Sequence of chain 1.D:
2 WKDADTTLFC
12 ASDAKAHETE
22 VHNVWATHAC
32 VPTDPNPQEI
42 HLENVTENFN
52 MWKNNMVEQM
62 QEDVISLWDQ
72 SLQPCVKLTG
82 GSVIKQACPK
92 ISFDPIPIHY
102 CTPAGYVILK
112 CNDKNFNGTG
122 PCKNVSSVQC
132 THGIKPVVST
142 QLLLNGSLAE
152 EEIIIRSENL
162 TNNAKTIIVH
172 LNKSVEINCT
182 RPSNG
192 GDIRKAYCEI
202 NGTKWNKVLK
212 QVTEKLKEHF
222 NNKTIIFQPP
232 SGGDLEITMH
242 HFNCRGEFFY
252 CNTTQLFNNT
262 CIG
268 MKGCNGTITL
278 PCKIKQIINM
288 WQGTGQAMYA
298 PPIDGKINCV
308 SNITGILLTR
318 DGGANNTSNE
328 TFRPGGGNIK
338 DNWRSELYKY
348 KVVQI

The small molecule below binds the protein below.
Small molecule (SMILES): CC(=O)N[C@@H]1[C@@H](O)[C@H](O)[C@@H](CO)O[C@H]1O

Binding-site contacts:
Ligand atom C3 contacts residue ASN309 of chain 1.D at 3.8 Å.
Ligand atom O5 contacts residue SER175 of chain 1.D at 4.0 Å.
Ligand atom C8 contacts residue NAG1 of chain 1.Y at 3.4 Å.
Ligand atom C2 contacts residue ASN309 of chain 1.D at 2.4 Å.
Ligand atom O7 contacts residue ASN309 of chain 1.D at 3.2 Å (h-bond).
Ligand atom O6 contacts residue SER175 of chain 1.D at 4.3 Å.
Ligand atom O7 contacts residue ASN146 of chain 1.D at 4.3 Å.
Ligand atom C7 contacts residue ASN309 of chain 1.D at 3.2 Å.
Ligand atom C8 contacts residue LYS136 of chain 1.D at 3.9 Å.
Ligand atom C7 contacts residue ASN146 of chain 1.D at 4.2 Å.
Ligand atom C8 contacts residue ASN309 of chain 1.D at 4.4 Å.
Ligand atom C5 contacts residue ASN309 of chain 1.D at 3.7 Å.
Ligand atom C4 contacts residue ASN309 of chain 1.D at 4.2 Å.
Ligand atom C8 contacts residue ASN146 of chain 1.D at 3.6 Å.
Ligand atom N2 contacts residue ASN309 of chain 1.D at 2.9 Å (h-bond).
Ligand atom C1 contacts residue ASN309 of chain 1.D at 1.4 Å.
Ligand atom O5 contacts residue ASN309 of chain 1.D at 2.4 Å (h-bond).